This protein binds this small molecule.
Small molecule (SMILES): CC(=O)N[C@H]1[C@H](O[C@H]2[C@H](O)[C@@H](NC(C)=O)CO[C@@H]2CO[C@@H]2O[C@@H](C)[C@@H](O)[C@@H](O)[C@@H]2O)O[C@H](CO)[C@@H](O[C@@H]2O[C@H](CO[C@H]3O[C@H](CO)[C@@H](O)[C@H](O)[C@@H]3O)[C@@H](O)[C@H](O[C@H]3O[C@H](CO)[C@@H](O)[C@H](O)[C@@H]3O)[C@@H]2O)[C@@H]1O

Binding-site contacts:
Ligand atom O3 contacts residue ASN148 of chain 1.B at 3.8 Å.
Ligand atom N2 contacts residue PHE118 of chain 1.B at 3.5 Å.
Ligand atom C3 contacts residue PHE118 of chain 1.B at 3.7 Å (hydrophobic).
Ligand atom C8 contacts residue CYS143 of chain 1.B at 3.1 Å (hydrophobic).
Ligand atom C8 contacts residue ASN148 of chain 1.B at 4.0 Å.
Ligand atom C4 contacts residue ASP144 of chain 1.B at 4.2 Å.
Ligand atom C4 contacts residue ASN108 of chain 1.B at 4.3 Å.
Ligand atom O7 contacts residue ASP144 of chain 1.B at 3.0 Å (salt-bridge).
Ligand atom C2 contacts residue ASN108 of chain 1.B at 2.5 Å.
Ligand atom C2 contacts residue ASP144 of chain 1.B at 4.0 Å.
Ligand atom C7 contacts residue ASN108 of chain 1.B at 3.2 Å.
Ligand atom C8 contacts residue ASN108 of chain 1.B at 4.3 Å.
Ligand atom C1 contacts residue ASN108 of chain 1.B at 1.4 Å.
Ligand atom O7 contacts residue ASN148 of chain 1.B at 4.5 Å.
Ligand atom C7 contacts residue ASP144 of chain 1.B at 3.7 Å.
Ligand atom C7 contacts residue PHE118 of chain 1.B at 4.5 Å (hydrophobic).
Ligand atom C3 contacts residue ASP144 of chain 1.B at 3.9 Å.
Ligand atom C5 contacts residue ASP144 of chain 1.B at 4.2 Å.
Ligand atom C5 contacts residue ASN108 of chain 1.B at 3.7 Å.
Ligand atom O7 contacts residue ASN108 of chain 1.B at 3.4 Å (h-bond).
Ligand atom C3 contacts residue ASN108 of chain 1.B at 3.7 Å.
Ligand atom O5 contacts residue ASP144 of chain 1.B at 4.3 Å.
Ligand atom C7 contacts residue ASN148 of chain 1.B at 4.1 Å.
Ligand atom C2 contacts residue PHE118 of chain 1.B at 4.2 Å (hydrophobic).
Ligand atom O3 contacts residue PHE118 of chain 1.B at 3.8 Å.
Ligand atom C6 contacts residue ASP144 of chain 1.B at 4.5 Å.
Ligand atom N2 contacts residue ASN148 of chain 1.B at 4.3 Å.
Ligand atom C1 contacts residue PHE118 of chain 1.B at 4.5 Å (hydrophobic).
Ligand atom O5 contacts residue ASN108 of chain 1.B at 2.4 Å (h-bond).
Ligand atom C8 contacts residue PHE118 of chain 1.B at 4.0 Å (hydrophobic).
Ligand atom C8 contacts residue TYR142 of chain 1.B at 3.7 Å (hydrophobic).
Ligand atom N2 contacts residue ASN108 of chain 1.B at 2.8 Å (h-bond).
Ligand atom C7 contacts residue TYR142 of chain 1.B at 4.1 Å (hydrophobic).
Ligand atom C7 contacts residue CYS143 of chain 1.B at 3.5 Å (hydrophobic).
Ligand atom C8 contacts residue GLY107 of chain 1.B at 4.0 Å.
Ligand atom O7 contacts residue TYR142 of chain 1.B at 3.9 Å.
Ligand atom C8 contacts residue ASP144 of chain 1.B at 3.9 Å.
Ligand atom O7 contacts residue CYS143 of chain 1.B at 2.9 Å.
Ligand atom O3 contacts residue ASP144 of chain 1.B at 2.9 Å (salt-bridge).
Ligand atom N2 contacts residue ASP144 of chain 1.B at 4.3 Å.

Sequence of chain 1.B:
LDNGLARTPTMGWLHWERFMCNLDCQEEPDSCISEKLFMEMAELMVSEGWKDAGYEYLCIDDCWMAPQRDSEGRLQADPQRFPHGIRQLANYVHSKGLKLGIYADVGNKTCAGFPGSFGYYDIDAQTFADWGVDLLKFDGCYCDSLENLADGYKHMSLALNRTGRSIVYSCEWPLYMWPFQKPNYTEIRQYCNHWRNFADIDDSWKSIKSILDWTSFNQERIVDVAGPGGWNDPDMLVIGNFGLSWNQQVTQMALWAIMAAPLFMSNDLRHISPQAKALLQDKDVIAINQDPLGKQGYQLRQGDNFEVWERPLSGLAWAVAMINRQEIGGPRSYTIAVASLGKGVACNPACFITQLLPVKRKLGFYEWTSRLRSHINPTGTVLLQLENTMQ